Binding-site contacts:
Ligand atom N1 contacts residue ASP54 of chain 1.B at 2.6 Å (salt-bridge).
Ligand atom N3 contacts residue PHE58 of chain 1.B at 3.6 Å.
Ligand atom C16 contacts residue PHE58 of chain 1.B at 3.5 Å (hydrophobic).
Ligand atom N3 contacts residue NDP1 of chain 1.H at 3.9 Å.
Ligand atom N3 contacts residue CYS15 of chain 1.B at 3.3 Å.
Ligand atom C9 contacts residue ASP54 of chain 1.B at 3.7 Å.
Ligand atom N7 contacts residue ILE14 of chain 1.B at 3.9 Å.
Ligand atom CL17 contacts residue SER108 of chain 1.B at 3.5 Å.
Ligand atom C2 contacts residue ALA16 of chain 1.B at 3.8 Å (hydrophobic).
Ligand atom CL17 contacts residue SER111 of chain 1.B at 3.7 Å.
Ligand atom C4 contacts residue PHE58 of chain 1.B at 3.5 Å (hydrophobic).
Ligand atom C13 contacts residue NDP1 of chain 1.H at 3.8 Å.
Ligand atom N3 contacts residue ILE14 of chain 1.B at 3.4 Å (h-bond).
Ligand atom N7 contacts residue CYS15 of chain 1.B at 2.9 Å (h-bond).
Ligand atom N3 contacts residue ALA16 of chain 1.B at 4.1 Å.
Ligand atom N7 contacts residue ASP54 of chain 1.B at 3.1 Å (salt-bridge).
Ligand atom N8 contacts residue NDP1 of chain 1.H at 3.8 Å.
Ligand atom C2 contacts residue CYS15 of chain 1.B at 3.6 Å (hydrophobic).
Ligand atom C13 contacts residue ILE164 of chain 1.B at 3.9 Å (hydrophobic).
Ligand atom C10 contacts residue ASP54 of chain 1.B at 3.4 Å.
Ligand atom N7 contacts residue THR185 of chain 1.B at 3.6 Å (h-bond).
Ligand atom N7 contacts residue ALA16 of chain 1.B at 3.6 Å.
Ligand atom C4 contacts residue CYS15 of chain 1.B at 4.1 Å (hydrophobic).
Ligand atom N8 contacts residue PHE58 of chain 1.B at 3.6 Å.
Ligand atom C10 contacts residue PHE58 of chain 1.B at 3.8 Å (hydrophobic).
Ligand atom C4 contacts residue ILE14 of chain 1.B at 3.7 Å (hydrophobic).
Ligand atom CL17 contacts residue ILE112 of chain 1.B at 3.4 Å.
Ligand atom N1 contacts residue ALA16 of chain 1.B at 3.7 Å.
Ligand atom N8 contacts residue TYR170 of chain 1.B at 3.5 Å (h-bond).
Ligand atom C12 contacts residue NDP1 of chain 1.H at 3.5 Å.
Ligand atom C2 contacts residue PHE58 of chain 1.B at 4.0 Å (hydrophobic).
Ligand atom C10 contacts residue MET55 of chain 1.B at 3.9 Å (hydrophobic).
Ligand atom C12 contacts residue ILE164 of chain 1.B at 3.8 Å (hydrophobic).
Ligand atom N8 contacts residue ILE14 of chain 1.B at 3.1 Å (h-bond).
Ligand atom N8 contacts residue ILE164 of chain 1.B at 3.0 Å (h-bond).
Ligand atom C4 contacts residue NDP1 of chain 1.H at 3.7 Å.
Ligand atom C6 contacts residue ASP54 of chain 1.B at 3.5 Å.
Ligand atom C9 contacts residue LEU46 of chain 1.B at 3.9 Å (hydrophobic).
Ligand atom C2 contacts residue ASP54 of chain 1.B at 3.6 Å.
Ligand atom N5 contacts residue PHE58 of chain 1.B at 3.8 Å.

A small-molecule ligand and the protein it binds are described below.
Small molecule (SMILES): CC1(C)N=C(N)N=C(N)N1c1ccc(Cl)cc1

Sequence of chain 1.B:
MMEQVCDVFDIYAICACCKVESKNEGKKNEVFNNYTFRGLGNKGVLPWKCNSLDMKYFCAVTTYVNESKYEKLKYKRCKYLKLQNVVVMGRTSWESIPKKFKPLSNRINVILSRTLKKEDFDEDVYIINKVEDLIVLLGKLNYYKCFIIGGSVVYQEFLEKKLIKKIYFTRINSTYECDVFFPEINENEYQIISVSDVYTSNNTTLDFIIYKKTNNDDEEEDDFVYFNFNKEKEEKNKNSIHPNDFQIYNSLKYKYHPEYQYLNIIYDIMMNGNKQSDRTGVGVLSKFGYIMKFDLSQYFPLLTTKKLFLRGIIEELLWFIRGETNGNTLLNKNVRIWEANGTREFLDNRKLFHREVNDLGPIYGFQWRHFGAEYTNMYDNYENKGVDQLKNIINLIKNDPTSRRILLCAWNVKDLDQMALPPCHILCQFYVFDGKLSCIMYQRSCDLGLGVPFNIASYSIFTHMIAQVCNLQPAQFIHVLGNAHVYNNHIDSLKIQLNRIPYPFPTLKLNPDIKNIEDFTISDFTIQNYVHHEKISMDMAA